Binding-site contacts:
Ligand atom C8 contacts residue ARG319 of chain 3.B at 4.5 Å.
Ligand atom C3 contacts residue ASN324 of chain 3.B at 3.8 Å.
Ligand atom C1 contacts residue ASN324 of chain 3.B at 1.4 Å.
Ligand atom O7 contacts residue ASN324 of chain 3.B at 2.8 Å (h-bond).
Ligand atom O5 contacts residue ASN324 of chain 3.B at 2.3 Å (h-bond).
Ligand atom C7 contacts residue ASN324 of chain 3.B at 3.1 Å.
Ligand atom N2 contacts residue ASN324 of chain 3.B at 3.0 Å (h-bond).
Ligand atom C4 contacts residue ASN324 of chain 3.B at 4.2 Å.
Ligand atom C8 contacts residue LYS320 of chain 3.B at 4.5 Å.
Ligand atom C8 contacts residue ASN324 of chain 3.B at 4.4 Å.
Ligand atom C2 contacts residue ASN324 of chain 3.B at 2.5 Å.
Ligand atom C5 contacts residue ASN324 of chain 3.B at 3.6 Å.

Sequence of chain 3.B:
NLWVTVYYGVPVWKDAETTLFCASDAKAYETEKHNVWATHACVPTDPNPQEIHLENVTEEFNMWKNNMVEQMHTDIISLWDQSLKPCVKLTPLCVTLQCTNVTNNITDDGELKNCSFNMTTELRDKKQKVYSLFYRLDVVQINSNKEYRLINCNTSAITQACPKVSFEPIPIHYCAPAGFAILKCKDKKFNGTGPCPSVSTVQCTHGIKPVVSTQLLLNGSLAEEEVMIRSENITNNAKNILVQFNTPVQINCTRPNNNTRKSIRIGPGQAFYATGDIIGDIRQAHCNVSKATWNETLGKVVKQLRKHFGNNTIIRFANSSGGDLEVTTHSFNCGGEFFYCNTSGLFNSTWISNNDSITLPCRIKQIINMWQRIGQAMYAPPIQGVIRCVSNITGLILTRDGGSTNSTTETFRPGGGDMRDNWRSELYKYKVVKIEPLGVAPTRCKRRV

A small-molecule ligand and the protein it binds are described below.
Small molecule (SMILES): CC(=O)N[C@H]1[C@H](O[C@H]2[C@H](O)[C@@H](NC(C)=O)CO[C@@H]2CO)O[C@H](CO)[C@@H](O)[C@@H]1O